This small molecule binds to this protein.
Small molecule (SMILES): CC(=O)N[C@@H]1[C@@H](O)[C@H](O)[C@@H](CO)O[C@H]1O

Sequence of chain 23.H:
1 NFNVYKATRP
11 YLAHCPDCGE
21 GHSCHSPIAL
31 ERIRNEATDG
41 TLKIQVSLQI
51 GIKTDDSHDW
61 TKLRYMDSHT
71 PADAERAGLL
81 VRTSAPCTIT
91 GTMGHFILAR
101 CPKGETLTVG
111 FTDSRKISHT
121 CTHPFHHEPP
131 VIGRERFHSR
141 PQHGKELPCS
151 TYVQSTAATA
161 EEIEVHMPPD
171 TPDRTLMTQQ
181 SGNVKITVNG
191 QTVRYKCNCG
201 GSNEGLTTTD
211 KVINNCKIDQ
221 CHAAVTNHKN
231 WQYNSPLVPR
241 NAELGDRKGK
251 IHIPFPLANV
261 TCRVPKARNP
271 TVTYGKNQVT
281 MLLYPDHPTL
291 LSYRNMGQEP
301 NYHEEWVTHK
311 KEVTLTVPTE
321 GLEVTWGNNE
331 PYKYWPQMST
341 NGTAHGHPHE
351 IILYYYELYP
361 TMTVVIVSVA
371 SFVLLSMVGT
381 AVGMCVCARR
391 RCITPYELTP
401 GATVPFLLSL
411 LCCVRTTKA

Sequence of chain 23.G:
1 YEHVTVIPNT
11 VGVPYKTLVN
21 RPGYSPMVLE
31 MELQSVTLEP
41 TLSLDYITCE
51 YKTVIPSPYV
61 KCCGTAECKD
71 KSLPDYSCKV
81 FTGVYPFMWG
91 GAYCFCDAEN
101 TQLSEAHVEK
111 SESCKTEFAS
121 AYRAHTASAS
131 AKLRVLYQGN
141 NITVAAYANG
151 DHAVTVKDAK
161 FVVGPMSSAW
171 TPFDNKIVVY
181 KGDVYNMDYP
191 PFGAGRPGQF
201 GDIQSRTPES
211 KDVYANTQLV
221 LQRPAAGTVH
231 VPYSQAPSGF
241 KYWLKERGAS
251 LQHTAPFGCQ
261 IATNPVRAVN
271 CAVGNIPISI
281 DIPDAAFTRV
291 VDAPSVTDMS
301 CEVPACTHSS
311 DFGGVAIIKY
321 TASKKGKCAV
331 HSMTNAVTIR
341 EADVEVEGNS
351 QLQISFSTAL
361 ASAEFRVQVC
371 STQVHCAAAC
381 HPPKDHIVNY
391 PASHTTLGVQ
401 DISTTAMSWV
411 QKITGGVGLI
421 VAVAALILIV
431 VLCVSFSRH

Binding-site contacts:
Ligand atom C6 contacts residue LYS115 of chain 23.G at 4.1 Å.
Ligand atom O6 contacts residue THR116 of chain 23.G at 3.3 Å.
Ligand atom O6 contacts residue LYS115 of chain 23.G at 4.2 Å.
Ligand atom C5 contacts residue THR116 of chain 23.G at 4.5 Å.
Ligand atom C1 contacts residue ASN259 of chain 23.H at 1.4 Å.
Ligand atom O5 contacts residue ASN259 of chain 23.H at 2.3 Å (h-bond).
Ligand atom O7 contacts residue LYS181 of chain 23.G at 4.2 Å.
Ligand atom C6 contacts residue THR116 of chain 23.G at 3.8 Å.
Ligand atom O7 contacts residue ASN259 of chain 23.H at 2.9 Å (h-bond).
Ligand atom C5 contacts residue ASN259 of chain 23.H at 3.6 Å.
Ligand atom C2 contacts residue ASN259 of chain 23.H at 2.4 Å.
Ligand atom C3 contacts residue ASN259 of chain 23.H at 3.8 Å.
Ligand atom C8 contacts residue ASN259 of chain 23.H at 4.4 Å.
Ligand atom C7 contacts residue ASN259 of chain 23.H at 3.1 Å.
Ligand atom N2 contacts residue ASN259 of chain 23.H at 2.9 Å (h-bond).
Ligand atom O5 contacts residue THR116 of chain 23.G at 3.9 Å.
Ligand atom C4 contacts residue ASN259 of chain 23.H at 4.2 Å.